Binding-site contacts:
Ligand atom C15 contacts residue TRP243 of chain 1.A at 3.6 Å (hydrophobic).
Ligand atom C27 contacts residue LEU25 of chain 1.A at 3.8 Å (hydrophobic).
Ligand atom C26 contacts residue TRP248 of chain 1.A at 3.7 Å (hydrophobic).
Ligand atom C18 contacts residue LEU247 of chain 1.A at 4.0 Å (hydrophobic).
Ligand atom C29 contacts residue SER253 of chain 1.A at 3.2 Å.
Ligand atom C11 contacts residue PHE170 of chain 1.A at 4.4 Å (hydrophobic).
Ligand atom C37 contacts residue SER253 of chain 1.A at 3.8 Å.
Ligand atom O3 contacts residue CYS168 of chain 1.A at 4.3 Å.
Ligand atom C20 contacts residue TRP248 of chain 1.A at 3.9 Å (hydrophobic).
Ligand atom C8 contacts residue PHE170 of chain 1.A at 4.5 Å (hydrophobic).
Ligand atom C34 contacts residue GLU164 of chain 1.A at 3.4 Å.
Ligand atom C22 contacts residue TRP248 of chain 1.A at 3.6 Å (hydrophobic).
Ligand atom N4 contacts residue TRP243 of chain 1.A at 3.8 Å.
Ligand atom C14 contacts residue PHE170 of chain 1.A at 4.2 Å (hydrophobic).
Ligand atom C35 contacts residue LEU247 of chain 1.A at 3.8 Å (hydrophobic).
Ligand atom C11 contacts residue TRP243 of chain 1.A at 4.4 Å (hydrophobic).
Ligand atom C38 contacts residue SER253 of chain 1.A at 3.9 Å.
Ligand atom C38 contacts residue LEU247 of chain 1.A at 3.4 Å (hydrophobic).
Ligand atom O2 contacts residue PHE257 of chain 1.A at 3.5 Å.
Ligand atom C27 contacts residue SER253 of chain 1.A at 3.4 Å.
Ligand atom N6 contacts residue LEU247 of chain 1.A at 3.0 Å (h-bond).
Ligand atom C35 contacts residue PHE257 of chain 1.A at 3.7 Å (hydrophobic).
Ligand atom C37 contacts residue ASP254 of chain 1.A at 3.9 Å.
Ligand atom C36 contacts residue CYS168 of chain 1.A at 4.4 Å (hydrophobic).
Ligand atom C32 contacts residue LEU247 of chain 1.A at 3.7 Å (hydrophobic).
Ligand atom C38 contacts residue ASP252 of chain 1.A at 4.2 Å.
Ligand atom C23 contacts residue SER253 of chain 1.A at 4.4 Å.
Ligand atom N4 contacts residue ASP184 of chain 1.A at 3.1 Å (salt-bridge).
Ligand atom N5 contacts residue SER253 of chain 1.A at 4.4 Å.
Ligand atom C15 contacts residue LEU247 of chain 1.A at 4.1 Å (hydrophobic).
Ligand atom C34 contacts residue TRP243 of chain 1.A at 3.5 Å (hydrophobic).
Ligand atom N4 contacts residue TRP248 of chain 1.A at 3.9 Å.
Ligand atom C18 contacts residue TRP243 of chain 1.A at 3.5 Å (hydrophobic).
Ligand atom C18 contacts residue TRP248 of chain 1.A at 4.3 Å (hydrophobic).
Ligand atom C29 contacts residue LEU25 of chain 1.A at 3.7 Å (hydrophobic).
Ligand atom C28 contacts residue TRP248 of chain 1.A at 4.0 Å (hydrophobic).
Ligand atom C10 contacts residue CYS168 of chain 1.A at 4.3 Å (hydrophobic).
Ligand atom C13 contacts residue TRP243 of chain 1.A at 4.3 Å (hydrophobic).
Ligand atom C18 contacts residue ASP184 of chain 1.A at 4.4 Å.
Ligand atom C34 contacts residue ASP184 of chain 1.A at 3.5 Å.

Sequence of chain 1.A:
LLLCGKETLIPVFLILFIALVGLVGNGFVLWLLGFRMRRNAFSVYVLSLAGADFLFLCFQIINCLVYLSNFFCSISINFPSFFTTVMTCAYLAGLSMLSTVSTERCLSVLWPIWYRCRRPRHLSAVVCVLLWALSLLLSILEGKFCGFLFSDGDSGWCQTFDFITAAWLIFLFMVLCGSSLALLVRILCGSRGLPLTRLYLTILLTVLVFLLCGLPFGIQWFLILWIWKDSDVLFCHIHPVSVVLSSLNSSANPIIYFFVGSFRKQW

A small-molecule ligand and the protein it binds are described below.
Small molecule (SMILES): CNCCc1ccc(OC)c(Cc2cc(CCNC)cc(Cc3cc(CCNC)ccc3OC)c2OC)c1